Sequence of chain 1.A:
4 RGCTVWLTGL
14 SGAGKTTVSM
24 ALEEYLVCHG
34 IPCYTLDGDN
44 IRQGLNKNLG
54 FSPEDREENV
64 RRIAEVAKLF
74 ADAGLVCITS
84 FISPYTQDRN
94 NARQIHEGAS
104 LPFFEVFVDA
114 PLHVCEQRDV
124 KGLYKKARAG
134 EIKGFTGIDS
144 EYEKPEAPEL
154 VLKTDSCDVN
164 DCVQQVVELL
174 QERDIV

Binding-site contacts:
Ligand atom C5' contacts residue GLY17 of chain 1.A at 3.6 Å.
Ligand atom O3A contacts residue GLY17 of chain 1.A at 3.3 Å (h-bond).
Ligand atom PB contacts residue LYS18 of chain 1.A at 3.5 Å.
Ligand atom N6 contacts residue THR157 of chain 1.A at 3.5 Å (h-bond).
Ligand atom N7 contacts residue THR157 of chain 1.A at 3.4 Å (h-bond).
Ligand atom C6 contacts residue VAL162 of chain 1.A at 3.6 Å (hydrophobic).
Ligand atom N6 contacts residue ASP161 of chain 1.A at 3.4 Å.
Ligand atom O1A contacts residue GLY17 of chain 1.A at 3.3 Å.
Ligand atom N6 contacts residue CYS160 of chain 1.A at 2.8 Å (h-bond).
Ligand atom O2B contacts residue ALA16 of chain 1.A at 3.3 Å (h-bond).
Ligand atom N7 contacts residue ARG121 of chain 1.A at 3.5 Å (salt-bridge).
Ligand atom O2B contacts residue LEU13 of chain 1.A at 3.6 Å (h-bond).
Ligand atom N3 contacts residue THR20 of chain 1.A at 3.6 Å.
Ligand atom O1A contacts residue LYS18 of chain 1.A at 3.7 Å.
Ligand atom O3B contacts residue LYS18 of chain 1.A at 3.5 Å (salt-bridge).
Ligand atom O5' contacts residue VAL123 of chain 1.A at 3.7 Å.
Ligand atom O2B contacts residue LYS18 of chain 1.A at 2.8 Å (salt-bridge).
Ligand atom N6 contacts residue CYS165 of chain 1.A at 3.6 Å (h-bond).
Ligand atom O1B contacts residue GLY15 of chain 1.A at 2.7 Å (h-bond).
Ligand atom N6 contacts residue VAL162 of chain 1.A at 3.6 Å (h-bond).
Ligand atom C8 contacts residue ARG121 of chain 1.A at 3.4 Å.
Ligand atom N1 contacts residue VAL162 of chain 1.A at 3.6 Å.
Ligand atom O2A contacts residue THR19 of chain 1.A at 3.6 Å.
Ligand atom O1A contacts residue THR20 of chain 1.A at 2.7 Å (h-bond).
Ligand atom C2 contacts residue THR20 of chain 1.A at 3.6 Å.
Ligand atom C2 contacts residue GLY17 of chain 1.A at 3.5 Å.
Ligand atom N3 contacts residue GLY17 of chain 1.A at 3.6 Å.
Ligand atom O2B contacts residue GLY15 of chain 1.A at 3.6 Å (h-bond).
Ligand atom C5' contacts residue GLY15 of chain 1.A at 3.4 Å.
Ligand atom C6 contacts residue THR157 of chain 1.A at 3.6 Å.
Ligand atom C2' contacts residue THR20 of chain 1.A at 3.7 Å.
Ligand atom C5 contacts residue THR157 of chain 1.A at 3.6 Å.
Ligand atom O4' contacts residue ARG121 of chain 1.A at 3.3 Å (salt-bridge).
Ligand atom O1B contacts residue SER14 of chain 1.A at 3.7 Å.
Ligand atom O3B contacts residue THR19 of chain 1.A at 2.6 Å (h-bond).
Ligand atom O3A contacts residue GLY15 of chain 1.A at 3.4 Å.
Ligand atom O2B contacts residue GLY17 of chain 1.A at 3.0 Å (h-bond).
Ligand atom PB contacts residue GLY15 of chain 1.A at 3.5 Å.
Ligand atom N1 contacts residue THR157 of chain 1.A at 3.5 Å.
Ligand atom O1A contacts residue THR19 of chain 1.A at 3.4 Å (h-bond).

A protein and the small-molecule ligand that binds it are described below.
Small molecule (SMILES): Nc1ncnc2c1ncn2[C@H]1C[C@H](O)[C@@H](CO[P](=O)(O)OP(=O)(O)O)O1